The protein below binds the small molecule below.
Small molecule (SMILES): NC(=[NH2+])NCCC[C@H](N)C(=O)O

Binding-site contacts:
Ligand atom O contacts residue ARG5 of chain 1.D at 4.1 Å.
Ligand atom NH1 contacts residue ARG6 of chain 1.D at 4.1 Å.
Ligand atom CZ contacts residue ARG6 of chain 1.D at 4.2 Å.
Ligand atom CD contacts residue ARG6 of chain 1.D at 4.0 Å.
Ligand atom CG contacts residue ARG5 of chain 1.D at 3.9 Å.
Ligand atom CZ contacts residue ARG4 of chain 1.D at 4.0 Å.
Ligand atom NH2 contacts residue ARG4 of chain 1.D at 3.4 Å.
Ligand atom CG contacts residue ARG6 of chain 1.D at 3.7 Å.
Ligand atom CA contacts residue ARG7 of chain 1.D at 3.9 Å.
Ligand atom NE contacts residue ARG5 of chain 1.D at 4.4 Å.
Ligand atom NE contacts residue ARG6 of chain 1.D at 3.6 Å.
Ligand atom C contacts residue ARG5 of chain 1.D at 4.3 Å.
Ligand atom O contacts residue ARG7 of chain 1.D at 3.9 Å.
Ligand atom C contacts residue ARG6 of chain 1.D at 4.3 Å.
Ligand atom NH1 contacts residue ARG4 of chain 1.D at 3.7 Å.
Ligand atom C contacts residue ARG7 of chain 1.D at 3.4 Å.
Ligand atom CD contacts residue ARG5 of chain 1.D at 3.7 Å.
Ligand atom NH2 contacts residue ARG2 of chain 1.D at 4.1 Å.

Sequence of chain 1.D:
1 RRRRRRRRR